Binding-site contacts:
Ligand atom N3B contacts residue ARG146 of chain 2.A at 3.5 Å (salt-bridge).
Ligand atom O1G contacts residue ASN147 of chain 2.A at 3.1 Å (h-bond).
Ligand atom O2' contacts residue CYS102 of chain 2.A at 3.2 Å.
Ligand atom O2A contacts residue LYS50 of chain 2.A at 3.0 Å (salt-bridge).
Ligand atom O2G contacts residue ASP142 of chain 2.A at 2.3 Å (salt-bridge).
Ligand atom N6 contacts residue MET95 of chain 2.A at 3.2 Å (h-bond).
Ligand atom O3A contacts residue MG1 of chain 2.G at 3.5 Å.
Ligand atom O2A contacts residue ASP160 of chain 2.A at 2.8 Å (salt-bridge).
Ligand atom O1A contacts residue LYS50 of chain 2.A at 3.5 Å (salt-bridge).
Ligand atom O2A contacts residue MG1 of chain 2.G at 1.9 Å.
Ligand atom O2G contacts residue ARG146 of chain 2.A at 3.0 Å (salt-bridge).
Ligand atom O4' contacts residue VAL31 of chain 2.A at 3.5 Å.
Ligand atom O1B contacts residue ASN147 of chain 2.A at 3.0 Å (h-bond).
Ligand atom O1A contacts residue GLY26 of chain 2.A at 3.4 Å (h-bond).
Ligand atom N6 contacts residue GLN96 of chain 2.A at 2.9 Å (h-bond).
Ligand atom O1A contacts residue VAL31 of chain 2.A at 3.4 Å.
Ligand atom N6 contacts residue ALA48 of chain 2.A at 3.4 Å.
Ligand atom PG contacts residue ASP142 of chain 2.A at 3.4 Å.
Ligand atom O1B contacts residue MG1 of chain 2.G at 2.0 Å.
Ligand atom C5' contacts residue GLY24 of chain 2.A at 3.5 Å.
Ligand atom O2G contacts residue ASN147 of chain 2.A at 3.5 Å (h-bond).
Ligand atom C6 contacts residue LEU149 of chain 2.A at 3.7 Å (hydrophobic).
Ligand atom O3G contacts residue PHE28 of chain 2.A at 3.5 Å.
Ligand atom C6 contacts residue ALA48 of chain 2.A at 3.7 Å (hydrophobic).
Ligand atom O1A contacts residue GLY29 of chain 2.A at 3.7 Å.
Ligand atom O3G contacts residue GLY26 of chain 2.A at 3.6 Å.
Ligand atom O1G contacts residue ASP160 of chain 2.A at 3.3 Å (salt-bridge).
Ligand atom N1 contacts residue MET98 of chain 2.A at 2.9 Å (h-bond).
Ligand atom PB contacts residue MG1 of chain 2.G at 3.1 Å.
Ligand atom O1G contacts residue ASP142 of chain 2.A at 3.4 Å (salt-bridge).
Ligand atom PA contacts residue MG1 of chain 2.G at 3.2 Å.
Ligand atom C4' contacts residue GLY24 of chain 2.A at 3.6 Å.
Ligand atom N6 contacts residue LEU149 of chain 2.A at 3.6 Å.
Ligand atom O3A contacts residue GLY26 of chain 2.A at 3.3 Å.
Ligand atom PG contacts residue MG1 of chain 2.G at 3.4 Å.
Ligand atom O1G contacts residue MG1 of chain 2.G at 2.1 Å.
Ligand atom C2 contacts residue MET98 of chain 2.A at 3.3 Å (hydrophobic).
Ligand atom O3G contacts residue ALA27 of chain 2.A at 2.9 Å (h-bond).
Ligand atom N3 contacts residue LEU23 of chain 2.A at 3.6 Å.
Ligand atom C5' contacts residue VAL31 of chain 2.A at 3.6 Å (hydrophobic).

A small-molecule ligand and the protein it binds are described below.
Small molecule (SMILES): Nc1ncnc2c1ncn2[C@@H]1O[C@H](CO[P](=O)(O)O[P](=O)(O)NP(=O)(O)O)[C@@H](O)[C@H]1O

Sequence of chain 2.A:
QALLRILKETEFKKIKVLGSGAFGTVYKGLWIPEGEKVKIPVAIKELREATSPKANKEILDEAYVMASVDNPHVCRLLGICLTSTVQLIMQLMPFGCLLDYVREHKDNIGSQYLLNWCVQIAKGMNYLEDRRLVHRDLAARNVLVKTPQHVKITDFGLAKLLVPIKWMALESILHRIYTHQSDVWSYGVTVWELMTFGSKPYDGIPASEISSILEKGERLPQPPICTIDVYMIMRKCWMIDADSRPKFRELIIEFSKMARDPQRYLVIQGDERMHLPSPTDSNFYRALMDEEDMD